Binding-site contacts:
Ligand atom CB1 contacts residue ASP115 of chain 1.M at 3.8 Å.
Ligand atom CG1 contacts residue ASP115 of chain 1.M at 3.4 Å.
Ligand atom CD1 contacts residue ASP115 of chain 1.M at 3.5 Å.
Ligand atom CD1 contacts residue VAL49 of chain 1.L at 3.9 Å (hydrophobic).
Ligand atom CA3 contacts residue LYS33 of chain 1.L at 3.9 Å.
Ligand atom C1 contacts residue THR21 of chain 1.L at 3.5 Å.
Ligand atom CA2 contacts residue GLY47 of chain 1.L at 3.1 Å.
Ligand atom C1 contacts residue VAL49 of chain 1.L at 3.9 Å (hydrophobic).
Ligand atom CD4 contacts residue SER48 of chain 1.L at 3.9 Å.
Ligand atom N2 contacts residue THR21 of chain 1.L at 2.8 Å (h-bond).
Ligand atom CB2 contacts residue GLY47 of chain 1.L at 3.9 Å.
Ligand atom C3 contacts residue LYS33 of chain 1.L at 3.9 Å.
Ligand atom O28 contacts residue THR21 of chain 1.L at 3.9 Å.
Ligand atom N3 contacts residue THR1 of chain 1.L at 3.3 Å (h-bond).
Ligand atom CB3 contacts residue THR45 of chain 1.L at 3.9 Å.
Ligand atom CB3 contacts residue LYS33 of chain 1.L at 3.9 Å.
Ligand atom C2 contacts residue GLY47 of chain 1.L at 3.5 Å.
Ligand atom O1 contacts residue VAL49 of chain 1.L at 3.2 Å (h-bond).
Ligand atom CD2 contacts residue ALA27 of chain 1.L at 3.6 Å (hydrophobic).
Ligand atom C19 contacts residue LYS33 of chain 1.L at 3.8 Å.
Ligand atom CD1 contacts residue ILE121 of chain 1.M at 3.7 Å (hydrophobic).
Ligand atom O3 contacts residue THR1 of chain 1.L at 2.1 Å (h-bond).
Ligand atom N3 contacts residue GLY47 of chain 1.L at 2.9 Å (h-bond).
Ligand atom CD4 contacts residue GLY47 of chain 1.L at 3.7 Å.
Ligand atom CB1 contacts residue VAL49 of chain 1.L at 3.4 Å (hydrophobic).
Ligand atom CA1 contacts residue THR21 of chain 1.L at 3.3 Å.
Ligand atom C3 contacts residue THR1 of chain 1.L at 1.2 Å.
Ligand atom O1 contacts residue GLY47 of chain 1.L at 3.9 Å.
Ligand atom CD1 contacts residue GLY119 of chain 1.M at 3.9 Å.
Ligand atom O3 contacts residue GLY47 of chain 1.L at 3.5 Å (h-bond).
Ligand atom O2 contacts residue THR21 of chain 1.L at 3.0 Å (h-bond).
Ligand atom CB3 contacts residue THR1 of chain 1.L at 3.2 Å.
Ligand atom CG3 contacts residue VAL49 of chain 1.L at 3.5 Å (hydrophobic).
Ligand atom O1 contacts residue SER48 of chain 1.L at 3.5 Å.
Ligand atom C19 contacts residue THR45 of chain 1.L at 3.8 Å.
Ligand atom CA3 contacts residue THR1 of chain 1.L at 2.3 Å.
Ligand atom C19 contacts residue LYS32 of chain 1.L at 3.7 Å.
Ligand atom CE3 contacts residue LYS32 of chain 1.L at 3.1 Å.
Ligand atom CA2 contacts residue THR21 of chain 1.L at 3.9 Å.
Ligand atom O2 contacts residue ALA20 of chain 1.L at 3.3 Å.

Sequence of chain 1.M:
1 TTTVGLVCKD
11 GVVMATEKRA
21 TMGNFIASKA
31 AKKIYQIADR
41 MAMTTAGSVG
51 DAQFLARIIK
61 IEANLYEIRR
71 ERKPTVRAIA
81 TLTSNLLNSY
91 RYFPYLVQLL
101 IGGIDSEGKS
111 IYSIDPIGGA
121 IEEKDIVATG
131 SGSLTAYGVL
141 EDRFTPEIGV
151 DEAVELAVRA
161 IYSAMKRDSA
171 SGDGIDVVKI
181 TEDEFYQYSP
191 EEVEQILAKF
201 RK

Sequence of chain 1.L:
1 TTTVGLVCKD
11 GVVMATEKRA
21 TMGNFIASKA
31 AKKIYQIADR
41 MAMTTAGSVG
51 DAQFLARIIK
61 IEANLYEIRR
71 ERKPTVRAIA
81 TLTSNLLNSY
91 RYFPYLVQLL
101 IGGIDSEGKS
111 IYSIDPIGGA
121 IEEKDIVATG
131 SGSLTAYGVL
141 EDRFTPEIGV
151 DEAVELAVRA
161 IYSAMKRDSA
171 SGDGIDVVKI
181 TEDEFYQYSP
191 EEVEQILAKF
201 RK

A protein and the small-molecule ligand that binds it are described below.
Small molecule (SMILES): CCCC[C@@H](C=O)NC(=O)[C@H](CC(C)C)NC(=O)[C@H](CC(C)C)NC(C)=O